Sequence of chain 1.F:
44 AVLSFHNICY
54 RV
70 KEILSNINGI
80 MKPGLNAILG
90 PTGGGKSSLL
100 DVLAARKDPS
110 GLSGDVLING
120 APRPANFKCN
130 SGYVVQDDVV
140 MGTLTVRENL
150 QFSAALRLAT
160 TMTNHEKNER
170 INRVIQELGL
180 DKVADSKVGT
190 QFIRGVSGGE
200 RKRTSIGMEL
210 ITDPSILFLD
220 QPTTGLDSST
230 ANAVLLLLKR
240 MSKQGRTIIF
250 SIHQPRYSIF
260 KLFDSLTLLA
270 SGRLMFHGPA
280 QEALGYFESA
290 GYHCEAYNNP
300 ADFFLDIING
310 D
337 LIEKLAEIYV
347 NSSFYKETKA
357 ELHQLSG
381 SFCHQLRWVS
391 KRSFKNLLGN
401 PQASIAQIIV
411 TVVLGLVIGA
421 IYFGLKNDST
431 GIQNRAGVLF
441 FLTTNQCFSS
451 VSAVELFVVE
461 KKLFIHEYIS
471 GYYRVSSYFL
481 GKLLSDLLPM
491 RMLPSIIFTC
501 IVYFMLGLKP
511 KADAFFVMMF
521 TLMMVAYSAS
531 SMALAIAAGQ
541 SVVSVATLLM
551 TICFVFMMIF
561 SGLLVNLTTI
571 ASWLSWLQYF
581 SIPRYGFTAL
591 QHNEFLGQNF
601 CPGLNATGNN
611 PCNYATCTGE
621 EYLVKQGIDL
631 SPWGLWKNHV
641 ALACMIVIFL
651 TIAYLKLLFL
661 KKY

Sequence of chain 1.A:
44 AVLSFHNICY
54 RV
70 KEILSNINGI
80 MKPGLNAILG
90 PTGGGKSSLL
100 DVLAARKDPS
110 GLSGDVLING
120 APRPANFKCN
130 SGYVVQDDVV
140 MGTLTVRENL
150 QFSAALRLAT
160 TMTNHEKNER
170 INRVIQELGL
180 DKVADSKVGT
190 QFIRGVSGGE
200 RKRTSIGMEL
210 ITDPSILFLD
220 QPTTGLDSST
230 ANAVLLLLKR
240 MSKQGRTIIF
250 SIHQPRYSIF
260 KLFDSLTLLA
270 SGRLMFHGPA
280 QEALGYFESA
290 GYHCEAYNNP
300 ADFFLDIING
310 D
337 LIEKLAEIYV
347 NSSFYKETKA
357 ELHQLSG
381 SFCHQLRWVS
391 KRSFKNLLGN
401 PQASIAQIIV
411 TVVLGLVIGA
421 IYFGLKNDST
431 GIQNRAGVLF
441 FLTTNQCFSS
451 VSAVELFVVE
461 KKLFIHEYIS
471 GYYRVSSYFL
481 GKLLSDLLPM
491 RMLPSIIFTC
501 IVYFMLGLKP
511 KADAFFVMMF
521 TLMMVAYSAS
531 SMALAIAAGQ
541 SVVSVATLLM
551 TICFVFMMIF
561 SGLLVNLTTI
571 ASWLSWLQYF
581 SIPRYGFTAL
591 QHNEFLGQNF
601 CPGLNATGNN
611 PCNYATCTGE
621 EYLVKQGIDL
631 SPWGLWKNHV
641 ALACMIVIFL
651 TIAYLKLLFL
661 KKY

This protein binds this small molecule.
Small molecule (SMILES): C[C@]12CC[C@H]3c4ccc(OS(=O)(=O)O)cc4CC[C@@H]3[C@@H]1CCC2=O

Binding-site contacts:
Ligand atom C07 contacts residue MET558 of chain 1.F at 3.2 Å (hydrophobic).
Ligand atom O11 contacts residue VAL555 of chain 1.A at 3.9 Å.
Ligand atom C06 contacts residue PHE448 of chain 1.F at 4.0 Å (hydrophobic).
Ligand atom C02 contacts residue MET558 of chain 1.A at 3.7 Å (hydrophobic).
Ligand atom C07 contacts residue MET558 of chain 1.A at 3.7 Å (hydrophobic).
Ligand atom C01 contacts residue PHE448 of chain 1.A at 2.9 Å (hydrophobic).
Ligand atom C09 contacts residue MET558 of chain 1.A at 2.8 Å (hydrophobic).
Ligand atom C04 contacts residue PHE448 of chain 1.F at 3.8 Å (hydrophobic).
Ligand atom C12 contacts residue MET558 of chain 1.F at 3.1 Å (hydrophobic).
Ligand atom O20 contacts residue VAL555 of chain 1.F at 4.1 Å.
Ligand atom C09 contacts residue THR444 of chain 1.F at 3.5 Å.
Ligand atom C13 contacts residue THR444 of chain 1.A at 3.1 Å.
Ligand atom C01 contacts residue VAL555 of chain 1.A at 3.8 Å (hydrophobic).
Ligand atom O23 contacts residue ILE552 of chain 1.F at 3.9 Å.
Ligand atom C18 contacts residue PHE448 of chain 1.A at 4.1 Å (hydrophobic).
Ligand atom C03 contacts residue PHE448 of chain 1.F at 3.9 Å (hydrophobic).
Ligand atom O20 contacts residue ASN445 of chain 1.A at 3.4 Å (h-bond).
Ligand atom C19 contacts residue VAL555 of chain 1.F at 3.5 Å (hydrophobic).
Ligand atom C15 contacts residue PHE448 of chain 1.A at 3.9 Å (hydrophobic).
Ligand atom C12 contacts residue THR444 of chain 1.A at 4.0 Å.
Ligand atom O11 contacts residue THR444 of chain 1.F at 3.5 Å (h-bond).
Ligand atom C17 contacts residue PHE448 of chain 1.A at 3.9 Å (hydrophobic).
Ligand atom C16 contacts residue PHE448 of chain 1.A at 3.9 Å (hydrophobic).
Ligand atom C07 contacts residue PHE448 of chain 1.F at 4.0 Å (hydrophobic).
Ligand atom C08 contacts residue MET558 of chain 1.A at 2.8 Å (hydrophobic).
Ligand atom C14 contacts residue VAL555 of chain 1.F at 3.7 Å (hydrophobic).
Ligand atom C13 contacts residue MET558 of chain 1.F at 3.9 Å (hydrophobic).
Ligand atom C10 contacts residue MET558 of chain 1.A at 3.7 Å (hydrophobic).
Ligand atom C01 contacts residue MET558 of chain 1.A at 2.6 Å (hydrophobic).
Ligand atom C06 contacts residue MET558 of chain 1.F at 3.2 Å (hydrophobic).
Ligand atom C10 contacts residue THR444 of chain 1.F at 3.6 Å.
Ligand atom C12 contacts residue MET558 of chain 1.A at 4.0 Å (hydrophobic).
Ligand atom C14 contacts residue THR444 of chain 1.A at 3.8 Å.
Ligand atom C17 contacts residue VAL555 of chain 1.F at 4.0 Å (hydrophobic).
Ligand atom C08 contacts residue MET558 of chain 1.F at 3.7 Å (hydrophobic).
Ligand atom O23 contacts residue THR551 of chain 1.F at 3.8 Å.
Ligand atom C18 contacts residue VAL555 of chain 1.F at 3.6 Å (hydrophobic).
Ligand atom O22 contacts residue ASN445 of chain 1.A at 3.7 Å.
Ligand atom O24 contacts residue PHE448 of chain 1.A at 3.6 Å.
Ligand atom C05 contacts residue PHE448 of chain 1.A at 3.9 Å (hydrophobic).